A small-molecule ligand and the protein it binds are described below.
Small molecule (SMILES): CC(=O)N[C@@H]1[C@@H](O)[C@H](O)[C@@H](CO)O[C@H]1O

Sequence of chain 1.B:
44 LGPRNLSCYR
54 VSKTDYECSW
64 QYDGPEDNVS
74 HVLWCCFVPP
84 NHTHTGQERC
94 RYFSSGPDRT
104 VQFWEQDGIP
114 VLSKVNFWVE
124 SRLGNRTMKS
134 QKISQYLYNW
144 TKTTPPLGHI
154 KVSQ

Sequence of chain 1.A:
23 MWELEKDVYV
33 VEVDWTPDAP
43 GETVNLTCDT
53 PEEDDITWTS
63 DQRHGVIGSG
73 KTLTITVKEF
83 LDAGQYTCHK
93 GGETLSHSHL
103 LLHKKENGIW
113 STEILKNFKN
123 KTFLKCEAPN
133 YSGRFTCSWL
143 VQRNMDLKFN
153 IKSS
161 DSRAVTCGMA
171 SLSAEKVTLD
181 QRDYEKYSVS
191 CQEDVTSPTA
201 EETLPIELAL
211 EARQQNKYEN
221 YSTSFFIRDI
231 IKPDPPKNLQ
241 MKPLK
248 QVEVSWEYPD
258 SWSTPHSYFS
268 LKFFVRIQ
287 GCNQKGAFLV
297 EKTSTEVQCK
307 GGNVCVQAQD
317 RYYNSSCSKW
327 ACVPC

Binding-site contacts:
Ligand atom O5 contacts residue TYR141 of chain 1.B at 3.7 Å.
Ligand atom C7 contacts residue TRP143 of chain 1.B at 4.3 Å (hydrophobic).
Ligand atom C1 contacts residue ASN142 of chain 1.B at 1.4 Å.
Ligand atom C4 contacts residue TYR139 of chain 1.B at 4.4 Å (hydrophobic).
Ligand atom C7 contacts residue ASN142 of chain 1.B at 3.4 Å.
Ligand atom C2 contacts residue ASN142 of chain 1.B at 2.4 Å.
Ligand atom C6 contacts residue PRO39 of chain 1.A at 3.9 Å (hydrophobic).
Ligand atom C1 contacts residue TYR139 of chain 1.B at 4.2 Å (hydrophobic).
Ligand atom C1 contacts residue TYR141 of chain 1.B at 4.0 Å (hydrophobic).
Ligand atom C7 contacts residue HIS152 of chain 1.B at 4.4 Å.
Ligand atom N2 contacts residue ASN142 of chain 1.B at 2.9 Å (h-bond).
Ligand atom C4 contacts residue ASN142 of chain 1.B at 4.2 Å.
Ligand atom C5 contacts residue TYR139 of chain 1.B at 3.5 Å (hydrophobic).
Ligand atom C8 contacts residue HIS152 of chain 1.B at 3.5 Å.
Ligand atom C8 contacts residue ASN142 of chain 1.B at 3.9 Å.
Ligand atom O5 contacts residue ASN142 of chain 1.B at 2.4 Å (h-bond).
Ligand atom N2 contacts residue TRP143 of chain 1.B at 4.0 Å.
Ligand atom O5 contacts residue PRO39 of chain 1.A at 4.5 Å.
Ligand atom O6 contacts residue PRO39 of chain 1.A at 4.4 Å.
Ligand atom O4 contacts residue TYR139 of chain 1.B at 4.1 Å.
Ligand atom C5 contacts residue ASN142 of chain 1.B at 3.7 Å.
Ligand atom C6 contacts residue TYR139 of chain 1.B at 3.8 Å (hydrophobic).
Ligand atom C8 contacts residue THR147 of chain 1.B at 3.9 Å.
Ligand atom C3 contacts residue ASN142 of chain 1.B at 3.8 Å.
Ligand atom C8 contacts residue TRP143 of chain 1.B at 3.6 Å (hydrophobic).
Ligand atom O7 contacts residue ASN142 of chain 1.B at 3.4 Å (h-bond).
Ligand atom O5 contacts residue TYR139 of chain 1.B at 4.1 Å.